Sequence of chain 3.A:
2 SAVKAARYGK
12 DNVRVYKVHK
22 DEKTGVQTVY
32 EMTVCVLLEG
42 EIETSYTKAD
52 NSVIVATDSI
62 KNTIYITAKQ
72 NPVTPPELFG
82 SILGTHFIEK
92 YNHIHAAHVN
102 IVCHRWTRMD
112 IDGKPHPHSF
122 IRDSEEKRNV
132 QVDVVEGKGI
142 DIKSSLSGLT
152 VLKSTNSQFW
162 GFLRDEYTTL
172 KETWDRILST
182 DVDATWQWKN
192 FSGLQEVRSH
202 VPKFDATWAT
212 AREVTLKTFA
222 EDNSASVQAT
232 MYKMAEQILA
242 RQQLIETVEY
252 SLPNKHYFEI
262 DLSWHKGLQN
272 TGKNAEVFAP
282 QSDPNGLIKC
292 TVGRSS

Sequence of chain 1.A:
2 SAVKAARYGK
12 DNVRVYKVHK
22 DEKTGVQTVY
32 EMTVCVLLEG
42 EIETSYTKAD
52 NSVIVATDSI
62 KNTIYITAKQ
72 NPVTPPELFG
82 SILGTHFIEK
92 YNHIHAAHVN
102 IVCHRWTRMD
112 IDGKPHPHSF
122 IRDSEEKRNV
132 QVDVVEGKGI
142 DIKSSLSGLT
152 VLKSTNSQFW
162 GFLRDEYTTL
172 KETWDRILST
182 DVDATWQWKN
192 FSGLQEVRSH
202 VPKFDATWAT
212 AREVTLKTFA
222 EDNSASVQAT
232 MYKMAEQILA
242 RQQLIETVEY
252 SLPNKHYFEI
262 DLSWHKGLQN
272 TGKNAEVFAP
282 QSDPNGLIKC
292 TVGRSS

A protein and the small-molecule ligand that binds it are described below.
Small molecule (SMILES): O=C1N=C2NC(=O)NC(=O)[C@]2(OO)N1

Binding-site contacts:
Ligand atom N3 contacts residue URC1 of chain 1.E at 0.1 Å (h-bond).
Ligand atom N7 contacts residue THR58 of chain 3.A at 2.7 Å (h-bond).
Ligand atom C4 contacts residue OXY1 of chain 1.D at 3.1 Å.
Ligand atom C2 contacts residue URC1 of chain 1.E at 0.1 Å.
Ligand atom O24 contacts residue LEU171 of chain 1.A at 3.3 Å.
Ligand atom O3 contacts residue ASN255 of chain 1.A at 3.0 Å (h-bond).
Ligand atom O2 contacts residue THR58 of chain 3.A at 3.1 Å.
Ligand atom O13 contacts residue URC1 of chain 1.E at 0.1 Å (h-bond).
Ligand atom O11 contacts residue SER227 of chain 1.A at 3.4 Å.
Ligand atom O24 contacts residue URC1 of chain 1.E at 0.1 Å (h-bond).
Ligand atom N1 contacts residue PHE160 of chain 1.A at 3.4 Å.
Ligand atom O11 contacts residue VAL228 of chain 1.A at 2.9 Å (h-bond).
Ligand atom O11 contacts residue URC1 of chain 1.E at 0.1 Å (h-bond).
Ligand atom N9 contacts residue PHE160 of chain 1.A at 3.5 Å.
Ligand atom N7 contacts residue OXY1 of chain 1.D at 3.3 Å (h-bond).
Ligand atom O13 contacts residue ILE55 of chain 3.A at 3.4 Å.
Ligand atom C5 contacts residue URC1 of chain 1.E at 0.6 Å.
Ligand atom N3 contacts residue ARG177 of chain 1.A at 3.0 Å (salt-bridge).
Ligand atom O3 contacts residue OXY1 of chain 1.D at 0.5 Å (h-bond).
Ligand atom C4 contacts residue URC1 of chain 1.E at 0.3 Å.
Ligand atom N1 contacts residue GLN229 of chain 1.A at 3.0 Å (h-bond).
Ligand atom O11 contacts residue ARG177 of chain 1.A at 2.8 Å (salt-bridge).
Ligand atom N9 contacts residue URC1 of chain 1.E at 0.1 Å (h-bond).
Ligand atom O13 contacts residue GLN229 of chain 1.A at 2.8 Å (h-bond).
Ligand atom C8 contacts residue THR58 of chain 3.A at 3.1 Å.
Ligand atom O3 contacts residue URC1 of chain 1.E at 3.0 Å.
Ligand atom C5 contacts residue OXY1 of chain 1.D at 2.7 Å.
Ligand atom C8 contacts residue URC1 of chain 1.E at 0.1 Å.
Ligand atom O24 contacts residue THR58 of chain 3.A at 3.3 Å (h-bond).
Ligand atom C6 contacts residue URC1 of chain 1.E at 0.1 Å.
Ligand atom O3 contacts residue THR58 of chain 3.A at 2.8 Å (h-bond).
Ligand atom C6 contacts residue OXY1 of chain 1.D at 3.5 Å.
Ligand atom N7 contacts residue URC1 of chain 1.E at 0.4 Å (h-bond).
Ligand atom N1 contacts residue URC1 of chain 1.E at 0.1 Å (h-bond).
Ligand atom C8 contacts residue OXY1 of chain 1.D at 3.4 Å.
Ligand atom N3 contacts residue ASN255 of chain 1.A at 3.2 Å (h-bond).
Ligand atom O2 contacts residue OXY1 of chain 1.D at 1.3 Å (h-bond).
Ligand atom N9 contacts residue OXY1 of chain 1.D at 3.3 Å (h-bond).
Ligand atom O24 contacts residue ASP59 of chain 3.A at 3.0 Å (salt-bridge).
Ligand atom O2 contacts residue URC1 of chain 1.E at 2.1 Å.